Binding-site contacts:
Ligand atom C3 contacts residue ASN160 of chain 1.C at 3.9 Å.
Ligand atom O7 contacts residue ASN160 of chain 1.C at 4.0 Å.
Ligand atom C7 contacts residue ASN160 of chain 1.C at 3.7 Å.
Ligand atom O5 contacts residue ASN160 of chain 1.C at 2.4 Å (h-bond).
Ligand atom C2 contacts residue ASN160 of chain 1.C at 2.5 Å.
Ligand atom O7 contacts residue ASN159 of chain 1.C at 3.5 Å.
Ligand atom C4 contacts residue ASN160 of chain 1.C at 4.3 Å.
Ligand atom C1 contacts residue ASN160 of chain 1.C at 1.5 Å.
Ligand atom N2 contacts residue ASN160 of chain 1.C at 2.9 Å (h-bond).
Ligand atom C5 contacts residue ASN160 of chain 1.C at 3.8 Å.

A small-molecule ligand and the protein it binds are described below.
Small molecule (SMILES): CC(=O)N[C@@H]1[C@@H](O)[C@H](O)[C@@H](CO)O[C@H]1O

Sequence of chain 1.C:
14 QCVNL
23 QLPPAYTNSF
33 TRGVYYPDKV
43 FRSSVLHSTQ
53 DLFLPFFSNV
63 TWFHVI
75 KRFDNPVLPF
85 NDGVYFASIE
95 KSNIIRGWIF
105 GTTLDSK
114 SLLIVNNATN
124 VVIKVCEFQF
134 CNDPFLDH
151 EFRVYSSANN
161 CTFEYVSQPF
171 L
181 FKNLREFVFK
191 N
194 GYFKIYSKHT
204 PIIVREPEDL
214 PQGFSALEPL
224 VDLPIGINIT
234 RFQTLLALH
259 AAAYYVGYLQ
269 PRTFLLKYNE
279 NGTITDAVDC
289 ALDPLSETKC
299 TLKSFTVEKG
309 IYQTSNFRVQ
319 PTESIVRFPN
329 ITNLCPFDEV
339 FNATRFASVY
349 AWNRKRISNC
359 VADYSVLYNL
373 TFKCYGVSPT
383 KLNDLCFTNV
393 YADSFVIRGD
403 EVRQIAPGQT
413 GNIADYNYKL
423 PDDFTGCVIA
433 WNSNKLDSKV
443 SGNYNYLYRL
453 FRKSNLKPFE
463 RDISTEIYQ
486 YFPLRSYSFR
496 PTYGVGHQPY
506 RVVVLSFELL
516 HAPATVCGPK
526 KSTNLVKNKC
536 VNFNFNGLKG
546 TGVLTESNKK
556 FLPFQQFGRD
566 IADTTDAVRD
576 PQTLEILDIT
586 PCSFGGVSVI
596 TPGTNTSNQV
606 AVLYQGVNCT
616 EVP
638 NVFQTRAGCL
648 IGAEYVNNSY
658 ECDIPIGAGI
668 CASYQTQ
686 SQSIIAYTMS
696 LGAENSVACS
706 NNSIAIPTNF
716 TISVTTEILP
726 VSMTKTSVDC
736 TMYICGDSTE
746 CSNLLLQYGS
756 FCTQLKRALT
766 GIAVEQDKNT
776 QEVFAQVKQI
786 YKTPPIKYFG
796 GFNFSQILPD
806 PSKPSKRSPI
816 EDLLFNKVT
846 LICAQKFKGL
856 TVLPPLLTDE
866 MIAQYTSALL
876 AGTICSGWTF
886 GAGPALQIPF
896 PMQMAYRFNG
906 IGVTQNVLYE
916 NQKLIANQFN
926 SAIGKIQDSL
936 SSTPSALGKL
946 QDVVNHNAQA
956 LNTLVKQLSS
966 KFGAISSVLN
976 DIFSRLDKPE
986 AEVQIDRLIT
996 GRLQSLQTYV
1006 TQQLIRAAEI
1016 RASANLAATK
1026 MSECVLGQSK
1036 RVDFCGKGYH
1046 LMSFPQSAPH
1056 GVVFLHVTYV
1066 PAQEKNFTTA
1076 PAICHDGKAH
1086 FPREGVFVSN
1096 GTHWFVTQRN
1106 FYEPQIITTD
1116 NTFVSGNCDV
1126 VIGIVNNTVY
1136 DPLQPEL